Binding-site contacts:
Ligand atom C8 contacts residue THR240 of chain 1.A at 3.6 Å.
Ligand atom O7 contacts residue THR240 of chain 1.A at 4.5 Å.
Ligand atom O7 contacts residue ASN253 of chain 1.A at 3.3 Å (h-bond).
Ligand atom C2 contacts residue ASN253 of chain 1.A at 2.5 Å.
Ligand atom C5 contacts residue SER255 of chain 1.A at 4.4 Å.
Ligand atom C5 contacts residue ASN253 of chain 1.A at 3.7 Å.
Ligand atom C1 contacts residue SER255 of chain 1.A at 4.2 Å.
Ligand atom C3 contacts residue ASN253 of chain 1.A at 3.8 Å.
Ligand atom C8 contacts residue THR239 of chain 1.A at 3.6 Å.
Ligand atom C8 contacts residue LEU236 of chain 1.A at 4.0 Å (hydrophobic).
Ligand atom C7 contacts residue THR240 of chain 1.A at 4.3 Å.
Ligand atom O5 contacts residue ASN253 of chain 1.A at 2.5 Å (h-bond).
Ligand atom C4 contacts residue ASN253 of chain 1.A at 4.3 Å.
Ligand atom C7 contacts residue ASN253 of chain 1.A at 3.4 Å.
Ligand atom N2 contacts residue ASN253 of chain 1.A at 3.0 Å (h-bond).
Ligand atom C1 contacts residue ASN253 of chain 1.A at 1.4 Å.
Ligand atom O5 contacts residue SER255 of chain 1.A at 4.4 Å.

Sequence of chain 1.A:
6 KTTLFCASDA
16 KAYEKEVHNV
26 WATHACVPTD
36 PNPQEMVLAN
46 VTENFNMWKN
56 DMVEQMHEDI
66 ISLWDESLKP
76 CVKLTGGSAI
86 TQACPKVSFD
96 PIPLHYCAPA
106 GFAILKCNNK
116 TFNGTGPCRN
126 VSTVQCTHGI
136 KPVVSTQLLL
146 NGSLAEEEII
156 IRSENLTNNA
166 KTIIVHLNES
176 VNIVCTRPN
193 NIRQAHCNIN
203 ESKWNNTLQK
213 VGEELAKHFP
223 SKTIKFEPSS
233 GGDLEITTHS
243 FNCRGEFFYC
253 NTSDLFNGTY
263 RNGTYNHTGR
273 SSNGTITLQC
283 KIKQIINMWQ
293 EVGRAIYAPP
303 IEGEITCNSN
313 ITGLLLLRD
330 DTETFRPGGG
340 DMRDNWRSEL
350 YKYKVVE

This protein binds this small molecule.
Small molecule (SMILES): CC(=O)N[C@@H]1[C@@H](O)[C@H](O)[C@@H](CO)O[C@H]1O